Sequence of chain 2.A:
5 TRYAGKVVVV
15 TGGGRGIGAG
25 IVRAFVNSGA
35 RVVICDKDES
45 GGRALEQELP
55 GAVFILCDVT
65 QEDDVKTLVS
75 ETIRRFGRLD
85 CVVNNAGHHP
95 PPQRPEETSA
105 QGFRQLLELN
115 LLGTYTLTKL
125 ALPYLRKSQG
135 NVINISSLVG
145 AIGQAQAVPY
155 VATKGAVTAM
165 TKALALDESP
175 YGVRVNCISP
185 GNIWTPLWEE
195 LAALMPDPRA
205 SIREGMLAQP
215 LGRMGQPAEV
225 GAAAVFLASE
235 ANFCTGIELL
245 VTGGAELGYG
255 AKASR

A small-molecule ligand and the protein it binds are described below.
Small molecule (SMILES): O=C(c1ccc(F)c(O)c1)c1cccc(-c2ccc(O)c(O)c2)n1

Sequence of chain 4.A:
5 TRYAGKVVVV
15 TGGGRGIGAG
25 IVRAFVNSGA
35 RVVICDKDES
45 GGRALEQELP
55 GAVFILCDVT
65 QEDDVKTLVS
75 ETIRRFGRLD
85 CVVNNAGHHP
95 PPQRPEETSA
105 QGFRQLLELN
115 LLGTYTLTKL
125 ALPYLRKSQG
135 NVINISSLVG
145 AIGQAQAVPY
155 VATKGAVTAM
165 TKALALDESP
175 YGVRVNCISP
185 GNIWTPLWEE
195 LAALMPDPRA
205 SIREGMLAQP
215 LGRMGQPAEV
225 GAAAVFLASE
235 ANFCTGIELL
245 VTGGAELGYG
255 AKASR

Binding-site contacts:
Ligand atom F contacts residue VAL143 of chain 4.A at 3.5 Å.
Ligand atom O3 contacts residue ALA151 of chain 4.A at 3.7 Å.
Ligand atom C15 contacts residue NAD1 of chain 4.B at 3.7 Å.
Ligand atom C6 contacts residue TRP192 of chain 4.A at 3.3 Å (hydrophobic).
Ligand atom C12 contacts residue TYR253 of chain 2.A at 3.6 Å (hydrophobic).
Ligand atom O3 contacts residue ALA149 of chain 4.A at 2.7 Å (h-bond).
Ligand atom C6 contacts residue LEU195 of chain 4.A at 3.7 Å (hydrophobic).
Ligand atom C14 contacts residue TYR154 of chain 4.A at 3.4 Å (hydrophobic).
Ligand atom C16 contacts residue GLN148 of chain 4.A at 3.3 Å.
Ligand atom F contacts residue SER141 of chain 4.A at 2.9 Å.
Ligand atom C contacts residue ALA149 of chain 4.A at 3.8 Å (hydrophobic).
Ligand atom C10 contacts residue HIS93 of chain 4.A at 3.8 Å.
Ligand atom C12 contacts residue ASN186 of chain 4.A at 3.4 Å.
Ligand atom O2 contacts residue NAD1 of chain 4.B at 2.9 Å.
Ligand atom C17 contacts residue ALA149 of chain 4.A at 3.6 Å (hydrophobic).
Ligand atom C14 contacts residue SER141 of chain 4.A at 3.5 Å.
Ligand atom C15 contacts residue TYR154 of chain 4.A at 3.5 Å (hydrophobic).
Ligand atom C17 contacts residue GLN148 of chain 4.A at 3.7 Å.
Ligand atom F contacts residue TYR253 of chain 2.A at 2.9 Å.
Ligand atom C16 contacts residue HIS93 of chain 4.A at 3.8 Å.
Ligand atom C14 contacts residue NAD1 of chain 4.B at 3.2 Å.
Ligand atom F contacts residue NAD1 of chain 4.B at 3.7 Å.
Ligand atom C13 contacts residue TYR253 of chain 2.A at 3.7 Å (hydrophobic).
Ligand atom C11 contacts residue ASN186 of chain 4.A at 3.5 Å.
Ligand atom C13 contacts residue SER141 of chain 4.A at 3.7 Å.
Ligand atom O3 contacts residue GLN150 of chain 4.A at 3.4 Å (h-bond).
Ligand atom O contacts residue PRO96 of chain 4.A at 3.8 Å.
Ligand atom O contacts residue GLN150 of chain 4.A at 3.8 Å.
Ligand atom O2 contacts residue SER141 of chain 4.A at 2.6 Å (h-bond).
Ligand atom C13 contacts residue NAD1 of chain 4.B at 3.5 Å.
Ligand atom C9 contacts residue HIS93 of chain 4.A at 3.7 Å.
Ligand atom C15 contacts residue HIS93 of chain 4.A at 3.5 Å.
Ligand atom C7 contacts residue TRP192 of chain 4.A at 3.5 Å (hydrophobic).
Ligand atom O3 contacts residue GLN148 of chain 4.A at 3.6 Å.
Ligand atom O2 contacts residue TYR154 of chain 4.A at 2.5 Å (h-bond).
Ligand atom O3 contacts residue HIS93 of chain 4.A at 3.7 Å.
Ligand atom O contacts residue ALA149 of chain 4.A at 3.1 Å (h-bond).
Ligand atom C contacts residue PRO96 of chain 4.A at 3.7 Å (hydrophobic).
Ligand atom F contacts residue PRO184 of chain 4.A at 3.8 Å.
Ligand atom O1 contacts residue HIS93 of chain 4.A at 3.3 Å.